The small molecule below binds the protein below.
Small molecule (SMILES): CC[C@H](C)[C@H](NC(=O)[C@H](CO)NC(=O)[C@H](CCCN=C(N)N)NC(=O)[C@@H](NC(=O)[C@@H]1CCCN1C(=O)[C@@H]1CCCN1C(=O)[C@H](C)N)C(C)C)C(=O)N[C@H](C=O)Cc1ccc(O)cc1

Binding-site contacts:
Ligand atom CB contacts residue LEU286 of chain 5.W at 3.9 Å (hydrophobic).
Ligand atom N contacts residue THR235 of chain 5.W at 3.9 Å.
Ligand atom CG1 contacts residue VAL280 of chain 5.W at 4.0 Å (hydrophobic).
Ligand atom CG contacts residue TYR273 of chain 5.W at 3.6 Å (hydrophobic).
Ligand atom N contacts residue TYR273 of chain 5.W at 3.9 Å.
Ligand atom CG2 contacts residue GLU236 of chain 5.W at 3.3 Å.
Ligand atom CD1 contacts residue TYR91 of chain 5.W at 3.9 Å (hydrophobic).
Ligand atom C contacts residue THR235 of chain 5.W at 3.6 Å.
Ligand atom CG contacts residue LYS234 of chain 5.W at 3.3 Å.
Ligand atom O contacts residue ASN281 of chain 5.W at 2.6 Å (h-bond).
Ligand atom O contacts residue HIS277 of chain 5.W at 3.4 Å.
Ligand atom N contacts residue ASN227 of chain 5.W at 3.0 Å (h-bond).
Ligand atom C contacts residue ASN227 of chain 5.W at 3.5 Å.
Ligand atom N contacts residue THR235 of chain 5.W at 3.5 Å (h-bond).
Ligand atom O contacts residue TYR94 of chain 5.W at 2.9 Å.
Ligand atom O contacts residue THR235 of chain 5.W at 3.1 Å (h-bond).
Ligand atom CA contacts residue THR235 of chain 5.W at 3.6 Å.
Ligand atom CD contacts residue HIS277 of chain 5.W at 3.9 Å.
Ligand atom CB contacts residue ASP233 of chain 5.W at 3.0 Å.
Ligand atom CA contacts residue ASN227 of chain 5.W at 3.7 Å.
Ligand atom O contacts residue ASN227 of chain 5.W at 3.6 Å.
Ligand atom O contacts residue LEU286 of chain 5.W at 3.2 Å.
Ligand atom C contacts residue LEU286 of chain 5.W at 3.8 Å (hydrophobic).
Ligand atom CB contacts residue TYR238 of chain 5.W at 3.6 Å (hydrophobic).
Ligand atom CG2 contacts residue PHE278 of chain 5.W at 3.7 Å (hydrophobic).
Ligand atom CG contacts residue HIS277 of chain 5.W at 3.8 Å.
Ligand atom C contacts residue THR235 of chain 5.W at 3.6 Å.
Ligand atom C contacts residue ASN281 of chain 5.W at 3.8 Å.
Ligand atom CG contacts residue ASP233 of chain 5.W at 3.0 Å.
Ligand atom C contacts residue TYR94 of chain 5.W at 4.0 Å (hydrophobic).
Ligand atom C contacts residue THR235 of chain 5.W at 3.6 Å.
Ligand atom O contacts residue LYS234 of chain 5.W at 3.6 Å.
Ligand atom CG2 contacts residue HIS277 of chain 5.W at 3.3 Å.
Ligand atom O contacts residue THR235 of chain 5.W at 3.0 Å (h-bond).
Ligand atom CG2 contacts residue ASN281 of chain 5.W at 3.6 Å.
Ligand atom CD contacts residue TYR273 of chain 5.W at 3.3 Å (hydrophobic).
Ligand atom CG2 contacts residue LEU286 of chain 5.W at 3.7 Å (hydrophobic).
Ligand atom CB contacts residue HIS277 of chain 5.W at 3.7 Å.
Ligand atom CG1 contacts residue TYR94 of chain 5.W at 3.8 Å (hydrophobic).
Ligand atom CD1 contacts residue TYR94 of chain 5.W at 3.5 Å (hydrophobic).

Sequence of chain 5.W:
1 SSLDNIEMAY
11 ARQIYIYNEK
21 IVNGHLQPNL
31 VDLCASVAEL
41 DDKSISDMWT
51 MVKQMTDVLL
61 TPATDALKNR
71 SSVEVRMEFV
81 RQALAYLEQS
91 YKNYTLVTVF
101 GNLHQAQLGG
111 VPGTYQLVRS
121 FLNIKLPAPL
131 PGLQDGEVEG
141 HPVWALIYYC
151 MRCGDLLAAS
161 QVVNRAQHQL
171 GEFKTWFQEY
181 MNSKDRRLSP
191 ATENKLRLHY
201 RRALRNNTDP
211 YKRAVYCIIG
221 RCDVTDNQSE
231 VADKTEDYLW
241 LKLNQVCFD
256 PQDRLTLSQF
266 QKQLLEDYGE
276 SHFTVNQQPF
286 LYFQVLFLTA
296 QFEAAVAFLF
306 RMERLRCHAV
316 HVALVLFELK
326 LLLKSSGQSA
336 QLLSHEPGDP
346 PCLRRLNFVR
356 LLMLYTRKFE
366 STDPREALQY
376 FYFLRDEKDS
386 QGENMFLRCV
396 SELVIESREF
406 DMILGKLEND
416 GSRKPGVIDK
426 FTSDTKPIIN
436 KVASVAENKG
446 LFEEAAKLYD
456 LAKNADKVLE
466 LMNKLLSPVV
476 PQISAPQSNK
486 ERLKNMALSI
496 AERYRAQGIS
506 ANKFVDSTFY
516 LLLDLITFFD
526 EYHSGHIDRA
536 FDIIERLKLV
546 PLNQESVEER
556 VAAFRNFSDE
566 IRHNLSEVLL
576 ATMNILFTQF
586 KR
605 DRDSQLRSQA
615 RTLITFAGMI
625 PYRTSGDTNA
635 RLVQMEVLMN